Binding-site contacts:
Ligand atom O3D contacts residue LEU1388 of chain 1.B at 3.5 Å (h-bond).
Ligand atom N9 contacts residue ARG1440 of chain 1.B at 4.3 Å.
Ligand atom C8 contacts residue ARG1440 of chain 1.B at 3.2 Å.
Ligand atom O3D contacts residue LEU1386 of chain 1.B at 4.3 Å.
Ligand atom C4D contacts residue SER1389 of chain 1.B at 4.0 Å.
Ligand atom O2D contacts residue SER1389 of chain 1.B at 3.9 Å.
Ligand atom N3 contacts residue TYR1492 of chain 1.B at 3.6 Å.
Ligand atom C6 contacts residue TYR1492 of chain 1.B at 3.9 Å (hydrophobic).
Ligand atom C4 contacts residue TYR1492 of chain 1.B at 3.8 Å (hydrophobic).
Ligand atom O4D contacts residue LEU1386 of chain 1.B at 4.2 Å.
Ligand atom N1 contacts residue TYR1492 of chain 1.B at 3.5 Å.
Ligand atom O3D contacts residue SER1389 of chain 1.B at 2.3 Å (h-bond).
Ligand atom O2D contacts residue LEU1388 of chain 1.B at 2.4 Å (h-bond).
Ligand atom O4' contacts residue ARG1440 of chain 1.B at 4.3 Å.
Ligand atom N7 contacts residue ARG1440 of chain 1.B at 3.3 Å (salt-bridge).
Ligand atom O3A contacts residue ARG1440 of chain 1.B at 3.9 Å.
Ligand atom O4' contacts residue PRO1255 of chain 1.B at 4.2 Å.
Ligand atom C3D contacts residue SER1389 of chain 1.B at 3.6 Å.
Ligand atom C5 contacts residue ASP1438 of chain 1.B at 3.7 Å.
Ligand atom C6 contacts residue ASP1438 of chain 1.B at 3.4 Å.
Ligand atom N6 contacts residue ASN1494 of chain 1.B at 3.0 Å (h-bond).
Ligand atom C1' contacts residue TYR1492 of chain 1.B at 4.2 Å (hydrophobic).
Ligand atom C5' contacts residue ARG1440 of chain 1.B at 4.3 Å.
Ligand atom N1 contacts residue ASN1494 of chain 1.B at 4.3 Å.
Ligand atom C3D contacts residue LEU1388 of chain 1.B at 4.2 Å (hydrophobic).
Ligand atom O5' contacts residue ARG1440 of chain 1.B at 3.2 Å (salt-bridge).
Ligand atom O2A contacts residue ARG1440 of chain 1.B at 2.4 Å (salt-bridge).
Ligand atom C4D contacts residue LEU1386 of chain 1.B at 3.7 Å (hydrophobic).
Ligand atom C6 contacts residue PRO1439 of chain 1.B at 4.3 Å (hydrophobic).
Ligand atom N7 contacts residue ASP1438 of chain 1.B at 3.5 Å (salt-bridge).
Ligand atom N9 contacts residue TYR1492 of chain 1.B at 4.3 Å.
Ligand atom C2 contacts residue TYR1492 of chain 1.B at 3.4 Å (hydrophobic).
Ligand atom N6 contacts residue PRO1439 of chain 1.B at 4.4 Å.
Ligand atom C6 contacts residue ASN1494 of chain 1.B at 4.3 Å.
Ligand atom O2' contacts residue TYR1492 of chain 1.B at 2.3 Å (h-bond).
Ligand atom C2' contacts residue TYR1492 of chain 1.B at 3.4 Å (hydrophobic).
Ligand atom PA contacts residue ARG1440 of chain 1.B at 3.3 Å.
Ligand atom N6 contacts residue ASP1438 of chain 1.B at 2.5 Å (salt-bridge).
Ligand atom C2D contacts residue LEU1388 of chain 1.B at 3.7 Å (hydrophobic).
Ligand atom C5 contacts residue TYR1492 of chain 1.B at 4.1 Å (hydrophobic).

Sequence of chain 1.B:
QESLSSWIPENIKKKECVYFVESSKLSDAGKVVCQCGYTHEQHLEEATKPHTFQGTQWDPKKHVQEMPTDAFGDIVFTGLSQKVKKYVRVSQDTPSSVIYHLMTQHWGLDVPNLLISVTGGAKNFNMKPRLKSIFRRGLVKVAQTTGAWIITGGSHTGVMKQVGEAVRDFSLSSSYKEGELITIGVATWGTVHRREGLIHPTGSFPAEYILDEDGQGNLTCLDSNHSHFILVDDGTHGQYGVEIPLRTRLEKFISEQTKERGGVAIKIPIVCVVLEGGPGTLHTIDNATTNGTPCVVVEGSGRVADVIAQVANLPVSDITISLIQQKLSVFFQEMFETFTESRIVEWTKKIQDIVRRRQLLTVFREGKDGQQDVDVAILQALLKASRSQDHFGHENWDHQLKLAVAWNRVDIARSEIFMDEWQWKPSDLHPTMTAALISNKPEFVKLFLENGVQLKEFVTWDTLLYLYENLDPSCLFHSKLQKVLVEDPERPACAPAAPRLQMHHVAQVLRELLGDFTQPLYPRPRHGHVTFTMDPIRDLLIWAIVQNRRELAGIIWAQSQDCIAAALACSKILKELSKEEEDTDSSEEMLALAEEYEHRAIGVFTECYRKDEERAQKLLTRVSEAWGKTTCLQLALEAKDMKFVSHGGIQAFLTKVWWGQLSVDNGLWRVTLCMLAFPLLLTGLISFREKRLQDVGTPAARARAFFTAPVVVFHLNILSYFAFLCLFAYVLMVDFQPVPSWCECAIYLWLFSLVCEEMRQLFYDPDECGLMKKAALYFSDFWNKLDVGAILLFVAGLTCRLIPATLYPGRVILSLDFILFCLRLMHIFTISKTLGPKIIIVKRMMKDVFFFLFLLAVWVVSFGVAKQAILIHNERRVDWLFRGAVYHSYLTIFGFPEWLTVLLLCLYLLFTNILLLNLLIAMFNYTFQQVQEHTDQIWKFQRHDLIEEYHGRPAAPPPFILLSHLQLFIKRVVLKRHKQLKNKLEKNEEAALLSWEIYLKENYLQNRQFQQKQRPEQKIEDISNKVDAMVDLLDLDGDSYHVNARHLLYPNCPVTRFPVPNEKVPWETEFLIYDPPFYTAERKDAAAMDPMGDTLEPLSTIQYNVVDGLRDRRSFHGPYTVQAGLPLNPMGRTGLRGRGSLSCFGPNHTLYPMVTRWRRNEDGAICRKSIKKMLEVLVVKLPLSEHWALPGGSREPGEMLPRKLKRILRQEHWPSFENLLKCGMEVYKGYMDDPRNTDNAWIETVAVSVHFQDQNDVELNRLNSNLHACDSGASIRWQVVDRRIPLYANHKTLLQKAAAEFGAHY

This protein binds this small molecule.
Small molecule (SMILES): Nc1ncnc2c1ncn2[C@@H]1O[C@H](CO[P](=O)(O)O[P](=O)(O)OC[C@H]2O[C@@H](O)[C@H](O)[C@@H]2O)[C@@H](O)[C@H]1O